Binding-site contacts:
Ligand atom C27 contacts residue VAL97 of chain 1.E at 4.5 Å (hydrophobic).
Ligand atom C8 contacts residue TRP100 of chain 1.E at 4.1 Å (hydrophobic).
Ligand atom C14 contacts residue TRP100 of chain 1.E at 4.5 Å (hydrophobic).
Ligand atom C18 contacts residue VAL97 of chain 1.E at 3.8 Å (hydrophobic).
Ligand atom C18 contacts residue TRP100 of chain 1.E at 3.5 Å (hydrophobic).
Ligand atom C20 contacts residue VAL97 of chain 1.E at 4.3 Å (hydrophobic).
Ligand atom C19 contacts residue TRP100 of chain 1.E at 4.4 Å (hydrophobic).
Ligand atom C15 contacts residue TRP100 of chain 1.E at 3.7 Å (hydrophobic).
Ligand atom C23 contacts residue TRP100 of chain 1.E at 3.7 Å (hydrophobic).
Ligand atom C19 contacts residue SER96 of chain 1.E at 3.6 Å.
Ligand atom C21 contacts residue VAL97 of chain 1.E at 4.3 Å (hydrophobic).

Sequence of chain 1.E:
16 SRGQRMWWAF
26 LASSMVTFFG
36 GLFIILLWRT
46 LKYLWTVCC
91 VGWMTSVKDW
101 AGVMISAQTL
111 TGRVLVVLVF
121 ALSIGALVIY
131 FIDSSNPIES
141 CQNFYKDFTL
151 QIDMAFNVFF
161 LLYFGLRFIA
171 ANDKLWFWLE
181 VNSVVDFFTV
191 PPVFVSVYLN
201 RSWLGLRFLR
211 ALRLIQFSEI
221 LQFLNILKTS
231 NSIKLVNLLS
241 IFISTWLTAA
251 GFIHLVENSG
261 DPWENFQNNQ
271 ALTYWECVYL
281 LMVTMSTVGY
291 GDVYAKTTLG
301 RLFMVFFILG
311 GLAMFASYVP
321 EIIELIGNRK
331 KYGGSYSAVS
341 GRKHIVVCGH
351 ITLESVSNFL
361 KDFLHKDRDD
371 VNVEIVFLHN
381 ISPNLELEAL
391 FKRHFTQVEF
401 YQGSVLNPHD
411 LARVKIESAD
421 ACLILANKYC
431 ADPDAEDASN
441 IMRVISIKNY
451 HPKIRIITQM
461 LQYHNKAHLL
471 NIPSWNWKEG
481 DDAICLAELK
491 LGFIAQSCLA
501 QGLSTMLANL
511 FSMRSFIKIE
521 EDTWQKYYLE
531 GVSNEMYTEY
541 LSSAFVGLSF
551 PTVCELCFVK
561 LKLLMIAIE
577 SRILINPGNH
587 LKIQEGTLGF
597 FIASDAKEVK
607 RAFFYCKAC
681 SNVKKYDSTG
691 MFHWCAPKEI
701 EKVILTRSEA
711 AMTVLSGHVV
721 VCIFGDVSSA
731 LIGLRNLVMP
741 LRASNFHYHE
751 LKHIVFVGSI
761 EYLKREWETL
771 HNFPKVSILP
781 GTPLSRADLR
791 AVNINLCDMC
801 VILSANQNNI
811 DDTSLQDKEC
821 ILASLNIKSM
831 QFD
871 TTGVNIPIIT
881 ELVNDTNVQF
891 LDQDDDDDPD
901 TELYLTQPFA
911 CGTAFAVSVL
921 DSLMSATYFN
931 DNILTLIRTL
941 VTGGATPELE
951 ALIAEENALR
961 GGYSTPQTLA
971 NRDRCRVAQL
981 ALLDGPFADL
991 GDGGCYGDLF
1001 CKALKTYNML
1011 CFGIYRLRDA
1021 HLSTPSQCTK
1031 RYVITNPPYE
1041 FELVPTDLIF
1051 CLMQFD

This small molecule binds to this protein.
Small molecule (SMILES): CC(C)CCC[C@@H](C)[C@H]1CC[C@H]2[C@@H]3CC=C4C[C@@H](O)CC[C@]4(C)[C@H]3CC[C@]12C